Sequence of chain 3.B:
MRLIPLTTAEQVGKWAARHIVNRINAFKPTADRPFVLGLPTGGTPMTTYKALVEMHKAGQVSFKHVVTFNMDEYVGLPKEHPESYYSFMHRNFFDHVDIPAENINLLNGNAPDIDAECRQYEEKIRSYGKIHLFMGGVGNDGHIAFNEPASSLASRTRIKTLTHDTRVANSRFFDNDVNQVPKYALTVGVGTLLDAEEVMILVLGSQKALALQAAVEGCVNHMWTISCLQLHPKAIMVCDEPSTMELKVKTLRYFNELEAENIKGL

Binding-site contacts:
Ligand atom P contacts residue LYS208 of chain 3.B at 4.1 Å.
Ligand atom C2 contacts residue ALA145 of chain 3.B at 3.9 Å (hydrophobic).
Ligand atom C6 contacts residue VAL138 of chain 3.B at 3.8 Å (hydrophobic).
Ligand atom O2P contacts residue GLY42 of chain 3.B at 3.3 Å.
Ligand atom O1P contacts residue THR44 of chain 3.B at 2.6 Å (h-bond).
Ligand atom C3 contacts residue ALA145 of chain 3.B at 3.4 Å (hydrophobic).
Ligand atom O4 contacts residue GLY137 of chain 3.B at 3.3 Å.
Ligand atom O1 contacts residue THR41 of chain 3.B at 3.0 Å (h-bond).
Ligand atom O3P contacts residue ARG172 of chain 3.B at 4.0 Å.
Ligand atom O2 contacts residue ALA145 of chain 3.B at 3.1 Å.
Ligand atom O1 contacts residue PRO40 of chain 3.B at 3.5 Å.
Ligand atom C2 contacts residue ASP72 of chain 3.B at 3.5 Å.
Ligand atom O2 contacts residue ASP72 of chain 3.B at 2.4 Å (salt-bridge).
Ligand atom O2 contacts residue MET71 of chain 3.B at 4.1 Å.
Ligand atom O3P contacts residue THR44 of chain 3.B at 3.6 Å.
Ligand atom P contacts residue GLY43 of chain 3.B at 3.7 Å.
Ligand atom O1P contacts residue GLY42 of chain 3.B at 3.9 Å.
Ligand atom O3P contacts residue LYS208 of chain 3.B at 3.0 Å (salt-bridge).
Ligand atom O2P contacts residue GLY43 of chain 3.B at 2.8 Å (h-bond).
Ligand atom C6 contacts residue LYS208 of chain 3.B at 4.0 Å.
Ligand atom O2P contacts residue THR44 of chain 3.B at 4.1 Å.
Ligand atom C1 contacts residue THR41 of chain 3.B at 3.6 Å.
Ligand atom C1 contacts residue ASP72 of chain 3.B at 4.0 Å.
Ligand atom C5 contacts residue HIS143 of chain 3.B at 3.7 Å.
Ligand atom O1 contacts residue MET71 of chain 3.B at 4.1 Å.
Ligand atom O5 contacts residue GLY139 of chain 3.B at 4.0 Å.
Ligand atom C5 contacts residue GLY139 of chain 3.B at 3.9 Å.
Ligand atom C1 contacts residue PRO40 of chain 3.B at 3.9 Å (hydrophobic).
Ligand atom O1P contacts residue GLY43 of chain 3.B at 3.4 Å (h-bond).
Ligand atom O2P contacts residue ARG172 of chain 3.B at 3.4 Å (salt-bridge).
Ligand atom O2 contacts residue PHE146 of chain 3.B at 3.9 Å.
Ligand atom C3 contacts residue HIS143 of chain 3.B at 3.8 Å.
Ligand atom O3 contacts residue ILE144 of chain 3.B at 4.0 Å.
Ligand atom O1 contacts residue ASP72 of chain 3.B at 3.2 Å (salt-bridge).
Ligand atom O3 contacts residue HIS143 of chain 3.B at 3.4 Å (h-bond).
Ligand atom C5 contacts residue VAL138 of chain 3.B at 3.9 Å (hydrophobic).
Ligand atom P contacts residue THR44 of chain 3.B at 3.6 Å.
Ligand atom O3 contacts residue ALA145 of chain 3.B at 2.6 Å (h-bond).
Ligand atom O4 contacts residue VAL138 of chain 3.B at 4.0 Å.
Ligand atom O5 contacts residue HIS143 of chain 3.B at 3.0 Å.

This small molecule binds to this protein.
Small molecule (SMILES): O=C(CO)[C@@H](O)[C@H](O)[C@H](O)COP(=O)(O)O